Binding-site contacts:
Ligand atom O6 contacts residue PHE118 of chain 6.A at 3.9 Å.
Ligand atom N2 contacts residue ASN259 of chain 6.B at 2.9 Å (h-bond).
Ligand atom O7 contacts residue ASN259 of chain 6.B at 3.0 Å (h-bond).
Ligand atom C3 contacts residue ASN259 of chain 6.B at 3.8 Å.
Ligand atom C1 contacts residue THR116 of chain 6.A at 3.3 Å.
Ligand atom C8 contacts residue ASN259 of chain 6.B at 4.1 Å.
Ligand atom C4 contacts residue ASN259 of chain 6.B at 4.2 Å.
Ligand atom C2 contacts residue ASN259 of chain 6.B at 2.4 Å.
Ligand atom C1 contacts residue ASN259 of chain 6.B at 1.4 Å.
Ligand atom C6 contacts residue THR116 of chain 6.A at 3.5 Å.
Ligand atom O5 contacts residue THR116 of chain 6.A at 2.6 Å (h-bond).
Ligand atom C5 contacts residue ASN259 of chain 6.B at 3.7 Å.
Ligand atom C5 contacts residue THR116 of chain 6.A at 3.5 Å.
Ligand atom O5 contacts residue ASN259 of chain 6.B at 2.4 Å (h-bond).
Ligand atom C6 contacts residue LYS115 of chain 6.A at 3.9 Å.
Ligand atom O6 contacts residue LYS115 of chain 6.A at 4.4 Å.
Ligand atom C7 contacts residue ASN259 of chain 6.B at 3.1 Å.
Ligand atom C6 contacts residue PHE118 of chain 6.A at 4.4 Å (hydrophobic).

Sequence of chain 6.B:
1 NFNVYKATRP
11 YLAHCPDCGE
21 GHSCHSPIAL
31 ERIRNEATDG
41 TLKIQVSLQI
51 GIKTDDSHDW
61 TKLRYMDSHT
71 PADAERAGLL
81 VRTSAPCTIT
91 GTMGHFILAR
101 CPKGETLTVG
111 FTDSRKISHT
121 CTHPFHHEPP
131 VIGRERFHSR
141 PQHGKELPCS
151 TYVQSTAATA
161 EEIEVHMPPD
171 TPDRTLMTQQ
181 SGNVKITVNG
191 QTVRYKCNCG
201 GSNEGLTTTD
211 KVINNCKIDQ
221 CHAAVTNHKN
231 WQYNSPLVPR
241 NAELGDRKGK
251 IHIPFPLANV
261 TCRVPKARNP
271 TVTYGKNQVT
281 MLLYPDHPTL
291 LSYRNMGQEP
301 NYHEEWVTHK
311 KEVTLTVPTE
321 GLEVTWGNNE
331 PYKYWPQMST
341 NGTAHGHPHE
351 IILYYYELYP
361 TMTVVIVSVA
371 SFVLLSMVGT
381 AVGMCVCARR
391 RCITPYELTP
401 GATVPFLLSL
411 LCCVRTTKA

Sequence of chain 6.A:
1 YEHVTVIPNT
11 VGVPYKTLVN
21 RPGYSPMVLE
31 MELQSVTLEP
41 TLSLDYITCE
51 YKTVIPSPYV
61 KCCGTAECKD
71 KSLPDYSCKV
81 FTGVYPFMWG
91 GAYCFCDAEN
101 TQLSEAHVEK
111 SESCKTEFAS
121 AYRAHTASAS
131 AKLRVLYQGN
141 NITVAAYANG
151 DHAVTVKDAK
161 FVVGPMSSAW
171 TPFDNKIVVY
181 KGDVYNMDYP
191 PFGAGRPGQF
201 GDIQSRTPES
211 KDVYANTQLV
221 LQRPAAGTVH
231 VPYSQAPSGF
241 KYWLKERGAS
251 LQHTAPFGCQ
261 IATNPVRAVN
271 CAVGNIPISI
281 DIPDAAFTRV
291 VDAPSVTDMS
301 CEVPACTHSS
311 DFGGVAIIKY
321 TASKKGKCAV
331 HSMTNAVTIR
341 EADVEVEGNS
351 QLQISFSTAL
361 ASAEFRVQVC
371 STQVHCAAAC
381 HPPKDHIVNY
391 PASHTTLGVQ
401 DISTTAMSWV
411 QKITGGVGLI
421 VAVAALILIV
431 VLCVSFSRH

A small-molecule ligand and the protein it binds are described below.
Small molecule (SMILES): CC(=O)N[C@@H]1[C@@H](O)[C@H](O)[C@@H](CO)O[C@H]1O